A small-molecule ligand and the protein it binds are described below.
Small molecule (SMILES): BrCc1cc(CBr)cc(CBr)c1

Sequence of chain 1.A:
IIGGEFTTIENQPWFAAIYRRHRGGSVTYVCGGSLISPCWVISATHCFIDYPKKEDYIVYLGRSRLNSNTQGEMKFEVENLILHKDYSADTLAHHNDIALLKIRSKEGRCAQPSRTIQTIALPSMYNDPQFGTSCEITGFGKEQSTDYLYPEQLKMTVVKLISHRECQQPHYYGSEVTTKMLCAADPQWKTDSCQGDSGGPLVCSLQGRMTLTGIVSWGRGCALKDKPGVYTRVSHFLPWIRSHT

Sequence of chain 1.B:
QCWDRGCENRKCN

Binding-site contacts:
Ligand atom C9 contacts residue CYS7 of chain 1.B at 1.8 Å (hydrophobic).
Ligand atom C2 contacts residue ARG10 of chain 1.B at 4.2 Å.
Ligand atom C6 contacts residue ARG10 of chain 1.B at 4.2 Å.
Ligand atom C2 contacts residue CYS2 of chain 1.B at 4.0 Å (hydrophobic).
Ligand atom C4 contacts residue CYS2 of chain 1.B at 3.0 Å (hydrophobic).
Ligand atom C5 contacts residue CYS7 of chain 1.B at 2.8 Å (hydrophobic).
Ligand atom C6 contacts residue CYS7 of chain 1.B at 3.7 Å (hydrophobic).
Ligand atom C4 contacts residue CYS7 of chain 1.B at 3.2 Å (hydrophobic).
Ligand atom C2 contacts residue CYS12 of chain 1.B at 3.8 Å (hydrophobic).
Ligand atom C3 contacts residue CYS2 of chain 1.B at 2.7 Å (hydrophobic).
Ligand atom C6 contacts residue CYS12 of chain 1.B at 3.2 Å (hydrophobic).
Ligand atom C1 contacts residue ARG10 of chain 1.B at 4.1 Å.
Ligand atom C1 contacts residue CYS12 of chain 1.B at 2.7 Å (hydrophobic).
Ligand atom C7 contacts residue CYS12 of chain 1.B at 1.8 Å (hydrophobic).
Ligand atom C5 contacts residue CYS2 of chain 1.B at 4.4 Å (hydrophobic).
Ligand atom C7 contacts residue ARG10 of chain 1.B at 3.7 Å.
Ligand atom C9 contacts residue GLN195 of chain 1.A at 4.0 Å.
Ligand atom C8 contacts residue CYS2 of chain 1.B at 1.8 Å (hydrophobic).